This small molecule binds to this protein.
Small molecule (SMILES): CC(=O)N[C@H]1[C@H](O[C@H]2[C@H](O)[C@@H](NC(C)=O)CO[C@@H]2CO)O[C@H](CO)[C@@H](O[C@@H]2O[C@H](CO[C@H]3O[C@H](CO[C@H]4O[C@H](CO)[C@@H](O)[C@H](O)[C@@H]4O)[C@@H](O)[C@H](O[C@H]4O[C@H](CO)[C@@H](O)[C@H](O)[C@@H]4O)[C@@H]3O)[C@@H](O)[C@H](O[C@H]3O[C@H](CO)[C@@H](O)[C@H](O)[C@@H]3O[C@H]3O[C@H](CO)[C@@H](O)[C@H](O)[C@@H]3O[C@H]3O[C@H](CO)[C@@H](O)[C@H](O)[C@@H]3O)[C@@H]2O)[C@@H]1O

Sequence of chain 1.J:
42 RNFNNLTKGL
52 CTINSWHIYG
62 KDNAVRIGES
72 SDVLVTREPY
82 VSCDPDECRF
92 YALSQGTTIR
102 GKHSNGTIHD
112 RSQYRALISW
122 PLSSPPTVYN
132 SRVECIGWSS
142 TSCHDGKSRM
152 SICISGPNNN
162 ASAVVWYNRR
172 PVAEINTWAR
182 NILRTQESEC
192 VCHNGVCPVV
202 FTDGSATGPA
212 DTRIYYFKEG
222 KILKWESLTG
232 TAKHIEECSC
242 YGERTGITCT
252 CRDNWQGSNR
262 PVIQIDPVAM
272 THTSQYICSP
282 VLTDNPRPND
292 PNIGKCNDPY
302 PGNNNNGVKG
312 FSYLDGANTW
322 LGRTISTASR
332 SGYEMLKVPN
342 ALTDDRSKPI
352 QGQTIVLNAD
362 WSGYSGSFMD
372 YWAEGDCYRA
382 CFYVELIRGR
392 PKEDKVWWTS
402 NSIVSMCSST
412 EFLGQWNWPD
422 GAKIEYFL

Sequence of chain 1.A:
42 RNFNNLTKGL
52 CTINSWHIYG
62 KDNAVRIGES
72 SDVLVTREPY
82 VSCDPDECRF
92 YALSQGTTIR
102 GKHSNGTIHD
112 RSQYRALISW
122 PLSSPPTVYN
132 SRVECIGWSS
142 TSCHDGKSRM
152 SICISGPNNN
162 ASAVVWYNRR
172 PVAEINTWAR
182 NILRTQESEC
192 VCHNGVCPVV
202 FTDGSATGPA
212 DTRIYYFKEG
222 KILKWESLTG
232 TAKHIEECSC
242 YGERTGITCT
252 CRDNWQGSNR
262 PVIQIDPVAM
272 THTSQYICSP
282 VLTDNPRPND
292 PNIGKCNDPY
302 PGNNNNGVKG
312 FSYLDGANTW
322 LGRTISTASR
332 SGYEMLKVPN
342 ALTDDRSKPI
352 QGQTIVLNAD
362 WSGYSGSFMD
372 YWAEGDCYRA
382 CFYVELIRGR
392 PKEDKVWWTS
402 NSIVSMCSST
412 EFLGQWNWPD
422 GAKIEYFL

Binding-site contacts:
Ligand atom O6 contacts residue LYS349 of chain 1.J at 3.4 Å (salt-bridge).
Ligand atom C8 contacts residue GLN352 of chain 1.J at 3.8 Å.
Ligand atom O4 contacts residue GLY353 of chain 1.J at 3.9 Å.
Ligand atom C3 contacts residue ARG324 of chain 1.J at 3.5 Å.
Ligand atom C8 contacts residue PHE413 of chain 1.J at 3.9 Å (hydrophobic).
Ligand atom C2 contacts residue ILE351 of chain 1.J at 3.5 Å (hydrophobic).
Ligand atom O4 contacts residue ASP291 of chain 1.J at 4.0 Å.
Ligand atom O4 contacts residue GLU335 of chain 1.J at 2.9 Å (salt-bridge).
Ligand atom O3 contacts residue PRO350 of chain 1.J at 3.1 Å.
Ligand atom C4 contacts residue ASN161 of chain 1.A at 4.1 Å.
Ligand atom O5 contacts residue ILE351 of chain 1.J at 3.7 Å.
Ligand atom C1 contacts residue ILE351 of chain 1.J at 3.3 Å (hydrophobic).
Ligand atom O5 contacts residue LEU414 of chain 1.J at 4.1 Å.
Ligand atom N2 contacts residue GLN352 of chain 1.J at 4.1 Å.
Ligand atom O5 contacts residue ASN161 of chain 1.A at 2.4 Å (h-bond).
Ligand atom O5 contacts residue GLY415 of chain 1.J at 3.5 Å.
Ligand atom C4 contacts residue GLU335 of chain 1.J at 3.7 Å.
Ligand atom N2 contacts residue GLY353 of chain 1.J at 4.1 Å.
Ligand atom O3 contacts residue GLY353 of chain 1.J at 3.1 Å (h-bond).
Ligand atom C7 contacts residue ASN161 of chain 1.A at 3.2 Å.
Ligand atom C1 contacts residue ASN161 of chain 1.A at 1.4 Å.
Ligand atom C3 contacts residue ASN161 of chain 1.A at 3.6 Å.
Ligand atom N2 contacts residue ASN161 of chain 1.A at 2.8 Å (h-bond).
Ligand atom O5 contacts residue GLN416 of chain 1.J at 3.9 Å.
Ligand atom O4 contacts residue LYS349 of chain 1.J at 4.0 Å.
Ligand atom C3 contacts residue GLY353 of chain 1.J at 3.4 Å.
Ligand atom C2 contacts residue ASN161 of chain 1.A at 2.3 Å.
Ligand atom O2 contacts residue ILE351 of chain 1.J at 2.8 Å (h-bond).
Ligand atom O2 contacts residue GLY353 of chain 1.J at 3.8 Å.
Ligand atom C3 contacts residue GLU335 of chain 1.J at 3.5 Å.
Ligand atom C5 contacts residue ASP291 of chain 1.J at 4.0 Å.
Ligand atom O3 contacts residue GLU335 of chain 1.J at 2.8 Å (salt-bridge).
Ligand atom C6 contacts residue LEU414 of chain 1.J at 3.6 Å (hydrophobic).
Ligand atom O7 contacts residue ASN161 of chain 1.A at 3.3 Å (h-bond).
Ligand atom O3 contacts residue ARG324 of chain 1.J at 2.8 Å (salt-bridge).
Ligand atom O3 contacts residue ASP291 of chain 1.J at 3.2 Å (salt-bridge).
Ligand atom C5 contacts residue ASN161 of chain 1.A at 3.6 Å.
Ligand atom O6 contacts residue GLN416 of chain 1.J at 3.8 Å.
Ligand atom O3 contacts residue GLN352 of chain 1.J at 3.5 Å.
Ligand atom C6 contacts residue ASP291 of chain 1.J at 3.9 Å.